The protein below binds the small molecule below.
Small molecule (SMILES): CC(=O)N[C@@H]1[C@@H](O)[C@H](O)[C@@H](CO)O[C@H]1O

Sequence of chain 1.A:
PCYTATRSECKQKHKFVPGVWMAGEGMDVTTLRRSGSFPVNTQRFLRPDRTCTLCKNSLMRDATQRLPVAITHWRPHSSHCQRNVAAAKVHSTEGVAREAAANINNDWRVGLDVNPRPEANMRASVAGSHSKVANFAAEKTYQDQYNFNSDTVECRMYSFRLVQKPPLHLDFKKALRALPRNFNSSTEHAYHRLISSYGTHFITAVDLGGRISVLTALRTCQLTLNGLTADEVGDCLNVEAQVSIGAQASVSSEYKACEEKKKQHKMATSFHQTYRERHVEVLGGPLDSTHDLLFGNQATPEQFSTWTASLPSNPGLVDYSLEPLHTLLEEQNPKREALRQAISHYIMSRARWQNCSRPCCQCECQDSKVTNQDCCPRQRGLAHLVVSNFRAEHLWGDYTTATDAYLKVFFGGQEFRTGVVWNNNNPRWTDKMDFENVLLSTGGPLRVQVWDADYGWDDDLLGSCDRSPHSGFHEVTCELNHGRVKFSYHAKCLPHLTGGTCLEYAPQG

Binding-site contacts:
Ligand atom C8 contacts residue ASN184 of chain 1.A at 3.4 Å.
Ligand atom C7 contacts residue SER186 of chain 1.A at 3.9 Å.
Ligand atom C4 contacts residue ASN184 of chain 1.A at 4.3 Å.
Ligand atom C3 contacts residue ASN184 of chain 1.A at 3.8 Å.
Ligand atom N2 contacts residue ASN184 of chain 1.A at 2.8 Å (h-bond).
Ligand atom C7 contacts residue ASN184 of chain 1.A at 3.3 Å.
Ligand atom N2 contacts residue SER186 of chain 1.A at 3.6 Å.
Ligand atom O7 contacts residue ASN184 of chain 1.A at 4.1 Å.
Ligand atom C5 contacts residue ASN184 of chain 1.A at 3.8 Å.
Ligand atom O5 contacts residue ASN184 of chain 1.A at 2.5 Å (h-bond).
Ligand atom O6 contacts residue ASN182 of chain 1.A at 3.6 Å.
Ligand atom O7 contacts residue SER186 of chain 1.A at 3.2 Å.
Ligand atom C1 contacts residue ASN184 of chain 1.A at 1.4 Å.
Ligand atom C2 contacts residue ASN184 of chain 1.A at 2.5 Å.